Binding-site contacts:
Ligand atom CA contacts residue GLU166 of chain 1.A at 3.1 Å.
Ligand atom C contacts residue GLN189 of chain 1.A at 3.4 Å.
Ligand atom C1 contacts residue HIS164 of chain 1.A at 3.3 Å.
Ligand atom CG2 contacts residue HIS41 of chain 1.A at 3.4 Å.
Ligand atom CD contacts residue HIS163 of chain 1.A at 3.2 Å.
Ligand atom OE1 contacts residue GLU166 of chain 1.A at 2.8 Å.
Ligand atom O contacts residue GLU166 of chain 1.A at 3.0 Å (salt-bridge).
Ligand atom N contacts residue GLU166 of chain 1.A at 3.3 Å (salt-bridge).
Ligand atom C1 contacts residue HIS163 of chain 1.A at 3.4 Å.
Ligand atom O contacts residue LEU141 of chain 1.A at 2.9 Å (h-bond).
Ligand atom CG contacts residue MET165 of chain 1.A at 3.2 Å (hydrophobic).
Ligand atom N contacts residue CYS145 of chain 1.A at 3.4 Å (h-bond).
Ligand atom OD1 contacts residue MET165 of chain 1.A at 2.7 Å.
Ligand atom O contacts residue CYS145 of chain 1.A at 2.7 Å (h-bond).
Ligand atom O contacts residue GLY143 of chain 1.A at 3.0 Å.
Ligand atom C1 contacts residue CYS145 of chain 1.A at 1.7 Å (hydrophobic).
Ligand atom CB contacts residue GLN189 of chain 1.A at 2.8 Å.
Ligand atom OG1 contacts residue MET165 of chain 1.A at 2.9 Å (h-bond).
Ligand atom OD1 contacts residue GLN192 of chain 1.A at 2.7 Å (h-bond).
Ligand atom CD contacts residue GLU166 of chain 1.A at 3.2 Å.
Ligand atom OG1 contacts residue GLN189 of chain 1.A at 3.4 Å (h-bond).
Ligand atom O contacts residue CYS145 of chain 1.A at 3.2 Å (h-bond).
Ligand atom OD1 contacts residue ARG188 of chain 1.A at 2.9 Å (salt-bridge).
Ligand atom OD1 contacts residue GLN189 of chain 1.A at 2.8 Å (h-bond).
Ligand atom OE1 contacts residue MET165 of chain 1.A at 3.2 Å (h-bond).
Ligand atom NE2 contacts residue PHE140 of chain 1.A at 3.0 Å (h-bond).
Ligand atom CG contacts residue GLN192 of chain 1.A at 3.4 Å.
Ligand atom NE2 contacts residue GLU166 of chain 1.A at 2.7 Å (salt-bridge).
Ligand atom CG2 contacts residue MET165 of chain 1.A at 3.3 Å (hydrophobic).
Ligand atom CG contacts residue GLN189 of chain 1.A at 3.0 Å.
Ligand atom O contacts residue GLN189 of chain 1.A at 2.4 Å (h-bond).
Ligand atom CG contacts residue LEU141 of chain 1.A at 3.4 Å (hydrophobic).
Ligand atom ND2 contacts residue GLU166 of chain 1.A at 2.8 Å (salt-bridge).
Ligand atom OE1 contacts residue HIS163 of chain 1.A at 2.7 Å (h-bond).
Ligand atom ND2 contacts residue MET165 of chain 1.A at 3.1 Å.
Ligand atom C contacts residue CYS145 of chain 1.A at 3.2 Å (hydrophobic).
Ligand atom C contacts residue SER144 of chain 1.A at 3.0 Å.
Ligand atom C contacts residue CYS145 of chain 1.A at 3.0 Å (hydrophobic).
Ligand atom OG contacts residue GLU166 of chain 1.A at 2.9 Å.
Ligand atom O contacts residue SER144 of chain 1.A at 1.9 Å (h-bond).

Sequence of chain 1.B:
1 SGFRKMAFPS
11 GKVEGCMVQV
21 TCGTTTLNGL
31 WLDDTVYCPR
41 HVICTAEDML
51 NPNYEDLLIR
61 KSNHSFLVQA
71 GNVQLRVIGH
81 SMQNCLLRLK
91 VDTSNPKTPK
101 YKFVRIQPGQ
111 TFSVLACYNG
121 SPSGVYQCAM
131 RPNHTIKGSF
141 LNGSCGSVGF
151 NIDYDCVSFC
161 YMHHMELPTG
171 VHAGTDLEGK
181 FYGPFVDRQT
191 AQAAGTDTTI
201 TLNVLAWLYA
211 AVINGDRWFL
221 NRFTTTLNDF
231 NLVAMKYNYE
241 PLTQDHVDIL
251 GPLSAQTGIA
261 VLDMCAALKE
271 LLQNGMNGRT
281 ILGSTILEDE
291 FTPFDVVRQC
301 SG

Sequence of chain 1.A:
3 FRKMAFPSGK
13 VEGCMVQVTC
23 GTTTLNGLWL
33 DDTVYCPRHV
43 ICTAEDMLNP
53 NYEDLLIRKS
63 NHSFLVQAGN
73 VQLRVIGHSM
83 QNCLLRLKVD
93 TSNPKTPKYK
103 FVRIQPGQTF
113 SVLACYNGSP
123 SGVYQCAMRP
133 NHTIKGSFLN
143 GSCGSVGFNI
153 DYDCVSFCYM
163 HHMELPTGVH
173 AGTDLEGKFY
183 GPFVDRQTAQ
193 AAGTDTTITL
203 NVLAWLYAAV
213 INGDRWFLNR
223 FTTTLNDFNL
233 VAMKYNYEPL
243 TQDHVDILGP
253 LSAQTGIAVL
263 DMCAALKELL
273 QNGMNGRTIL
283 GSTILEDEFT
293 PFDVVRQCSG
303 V

A protein and the small-molecule ligand that binds it are described below.
Small molecule (SMILES): C.CC(C)C[C@H](NC(=O)[C@@H](NC(=O)[C@H](CO)NC(=O)[C@@H](N)CC(N)=O)[C@@H](C)O)C(=O)N[C@H](C=O)CCC(N)=O